The protein below binds the small molecule below.
Small molecule (SMILES): CC(=O)N[C@H]1[C@H](O[C@H]2[C@H](O)[C@@H](NC(C)=O)CO[C@@H]2CO[C@@H]2O[C@@H](C)[C@@H](O)[C@@H](O)[C@@H]2O)O[C@H](CO)[C@@H](O)[C@@H]1O

Sequence of chain 1.A:
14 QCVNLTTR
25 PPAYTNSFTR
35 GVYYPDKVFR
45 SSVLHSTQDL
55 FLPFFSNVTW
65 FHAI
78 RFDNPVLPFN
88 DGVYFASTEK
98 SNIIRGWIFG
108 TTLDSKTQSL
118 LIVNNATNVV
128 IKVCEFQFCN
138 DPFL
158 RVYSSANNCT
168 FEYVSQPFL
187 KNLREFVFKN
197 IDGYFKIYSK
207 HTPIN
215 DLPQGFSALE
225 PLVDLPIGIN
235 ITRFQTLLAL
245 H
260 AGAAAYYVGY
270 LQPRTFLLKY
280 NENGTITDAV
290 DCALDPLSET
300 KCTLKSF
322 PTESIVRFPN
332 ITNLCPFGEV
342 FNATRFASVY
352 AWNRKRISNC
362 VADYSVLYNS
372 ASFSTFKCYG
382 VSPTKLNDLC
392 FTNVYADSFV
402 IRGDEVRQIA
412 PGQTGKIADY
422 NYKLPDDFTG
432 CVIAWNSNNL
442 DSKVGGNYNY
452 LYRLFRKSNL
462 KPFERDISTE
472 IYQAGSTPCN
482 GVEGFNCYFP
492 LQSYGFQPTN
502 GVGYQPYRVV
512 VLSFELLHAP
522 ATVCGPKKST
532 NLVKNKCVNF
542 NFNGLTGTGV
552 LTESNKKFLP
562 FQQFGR

Binding-site contacts:
Ligand atom C4 contacts residue ASN343 of chain 1.A at 4.2 Å.
Ligand atom C7 contacts residue ASN343 of chain 1.A at 4.0 Å.
Ligand atom N2 contacts residue PHE342 of chain 1.A at 4.1 Å.
Ligand atom C1 contacts residue ASN343 of chain 1.A at 1.4 Å.
Ligand atom C5 contacts residue ASN343 of chain 1.A at 3.7 Å.
Ligand atom C7 contacts residue PHE338 of chain 1.A at 4.2 Å (hydrophobic).
Ligand atom C8 contacts residue PHE338 of chain 1.A at 3.5 Å (hydrophobic).
Ligand atom C2 contacts residue ASN343 of chain 1.A at 2.5 Å.
Ligand atom C3 contacts residue ASN343 of chain 1.A at 3.8 Å.
Ligand atom C7 contacts residue PHE342 of chain 1.A at 4.5 Å (hydrophobic).
Ligand atom O7 contacts residue GLY339 of chain 1.A at 4.5 Å.
Ligand atom N2 contacts residue ASN343 of chain 1.A at 2.9 Å (h-bond).
Ligand atom C8 contacts residue PHE342 of chain 1.A at 3.8 Å (hydrophobic).
Ligand atom O5 contacts residue ASN343 of chain 1.A at 2.4 Å (h-bond).
Ligand atom C7 contacts residue GLY339 of chain 1.A at 4.4 Å.